Binding-site contacts:
Ligand atom CG2 contacts residue LYS127 of chain 1.A at 3.5 Å.
Ligand atom CA contacts residue GOL1 of chain 1.F at 3.3 Å.
Ligand atom N contacts residue LEU179 of chain 1.A at 3.5 Å.
Ligand atom O contacts residue UVT1 of chain 1.C at 3.6 Å.
Ligand atom NE contacts residue ASP220 of chain 1.A at 2.7 Å (salt-bridge).
Ligand atom CG2 contacts residue ASN180 of chain 1.A at 3.5 Å.
Ligand atom NH2 contacts residue ASP220 of chain 1.A at 3.1 Å (salt-bridge).
Ligand atom CB contacts residue GOL1 of chain 1.F at 3.6 Å.
Ligand atom CB contacts residue GOL1 of chain 1.F at 3.1 Å.
Ligand atom C contacts residue UVT1 of chain 1.C at 3.7 Å.
Ligand atom CG contacts residue GOL1 of chain 1.F at 3.7 Å.
Ligand atom CA contacts residue ASN180 of chain 1.A at 3.4 Å.
Ligand atom CG contacts residue GLU19 of chain 1.A at 3.6 Å.
Ligand atom NH2 contacts residue GLU19 of chain 1.A at 3.1 Å (salt-bridge).
Ligand atom O1P contacts residue ARG61 of chain 1.A at 2.9 Å (salt-bridge).
Ligand atom O contacts residue GLU187 of chain 1.A at 3.4 Å (salt-bridge).
Ligand atom N contacts residue ASN180 of chain 1.A at 2.9 Å (h-bond).
Ligand atom CG2 contacts residue UVT1 of chain 1.C at 3.5 Å.
Ligand atom CZ contacts residue ASP220 of chain 1.A at 3.6 Å.
Ligand atom CD contacts residue LEU227 of chain 1.A at 3.7 Å (hydrophobic).
Ligand atom CB contacts residue GLU187 of chain 1.A at 3.2 Å.
Ligand atom N contacts residue GOL1 of chain 1.F at 3.1 Å.
Ligand atom CD contacts residue ASP220 of chain 1.A at 3.5 Å.
Ligand atom O3P contacts residue TYR135 of chain 1.A at 2.6 Å (h-bond).
Ligand atom O1P contacts residue ARG134 of chain 1.A at 2.8 Å (salt-bridge).
Ligand atom C contacts residue ASN231 of chain 1.A at 3.6 Å.
Ligand atom C contacts residue ASN180 of chain 1.A at 3.6 Å.
Ligand atom N contacts residue LEU234 of chain 1.A at 3.3 Å.
Ligand atom N contacts residue GOL1 of chain 1.F at 2.7 Å (h-bond).
Ligand atom O contacts residue VAL183 of chain 1.A at 3.6 Å.
Ligand atom O3P contacts residue ARG134 of chain 1.A at 2.9 Å (salt-bridge).
Ligand atom CB contacts residue TRP235 of chain 1.A at 3.5 Å (hydrophobic).
Ligand atom NE contacts residue GLU19 of chain 1.A at 2.9 Å (salt-bridge).
Ligand atom O2P contacts residue ARG61 of chain 1.A at 2.9 Å (salt-bridge).
Ligand atom NH2 contacts residue LEU48 of chain 1.A at 3.4 Å.
Ligand atom O contacts residue ASN231 of chain 1.A at 2.9 Å (h-bond).
Ligand atom N contacts residue ASN231 of chain 1.A at 2.9 Å (h-bond).
Ligand atom CB contacts residue ASN180 of chain 1.A at 3.2 Å.
Ligand atom P contacts residue ARG61 of chain 1.A at 3.6 Å.
Ligand atom CA contacts residue ASN231 of chain 1.A at 3.4 Å.

Sequence of chain 1.A:
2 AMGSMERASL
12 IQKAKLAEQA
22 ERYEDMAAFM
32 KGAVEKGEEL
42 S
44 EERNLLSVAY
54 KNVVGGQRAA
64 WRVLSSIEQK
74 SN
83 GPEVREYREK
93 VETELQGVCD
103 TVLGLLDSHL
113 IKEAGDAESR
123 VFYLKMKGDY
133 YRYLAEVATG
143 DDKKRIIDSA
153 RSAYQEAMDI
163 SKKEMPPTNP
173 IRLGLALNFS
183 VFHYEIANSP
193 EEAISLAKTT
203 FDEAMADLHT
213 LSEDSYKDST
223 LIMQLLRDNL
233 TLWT

This protein binds this small molecule.
Small molecule (SMILES): CC[C@H](C)[C@H](NC(=O)[C@H](COP(=O)(O)O)NC(=O)CNC(=O)[C@H](C)N)C(=O)N1CCC[C@H]1C(=O)NCC(=O)N[C@@H](CCCN=C(N)N)C(=O)N[C@@H](CCCN=C(N)N)C(=O)N[C@H](C=O)CO